Sequence of chain 1.B:
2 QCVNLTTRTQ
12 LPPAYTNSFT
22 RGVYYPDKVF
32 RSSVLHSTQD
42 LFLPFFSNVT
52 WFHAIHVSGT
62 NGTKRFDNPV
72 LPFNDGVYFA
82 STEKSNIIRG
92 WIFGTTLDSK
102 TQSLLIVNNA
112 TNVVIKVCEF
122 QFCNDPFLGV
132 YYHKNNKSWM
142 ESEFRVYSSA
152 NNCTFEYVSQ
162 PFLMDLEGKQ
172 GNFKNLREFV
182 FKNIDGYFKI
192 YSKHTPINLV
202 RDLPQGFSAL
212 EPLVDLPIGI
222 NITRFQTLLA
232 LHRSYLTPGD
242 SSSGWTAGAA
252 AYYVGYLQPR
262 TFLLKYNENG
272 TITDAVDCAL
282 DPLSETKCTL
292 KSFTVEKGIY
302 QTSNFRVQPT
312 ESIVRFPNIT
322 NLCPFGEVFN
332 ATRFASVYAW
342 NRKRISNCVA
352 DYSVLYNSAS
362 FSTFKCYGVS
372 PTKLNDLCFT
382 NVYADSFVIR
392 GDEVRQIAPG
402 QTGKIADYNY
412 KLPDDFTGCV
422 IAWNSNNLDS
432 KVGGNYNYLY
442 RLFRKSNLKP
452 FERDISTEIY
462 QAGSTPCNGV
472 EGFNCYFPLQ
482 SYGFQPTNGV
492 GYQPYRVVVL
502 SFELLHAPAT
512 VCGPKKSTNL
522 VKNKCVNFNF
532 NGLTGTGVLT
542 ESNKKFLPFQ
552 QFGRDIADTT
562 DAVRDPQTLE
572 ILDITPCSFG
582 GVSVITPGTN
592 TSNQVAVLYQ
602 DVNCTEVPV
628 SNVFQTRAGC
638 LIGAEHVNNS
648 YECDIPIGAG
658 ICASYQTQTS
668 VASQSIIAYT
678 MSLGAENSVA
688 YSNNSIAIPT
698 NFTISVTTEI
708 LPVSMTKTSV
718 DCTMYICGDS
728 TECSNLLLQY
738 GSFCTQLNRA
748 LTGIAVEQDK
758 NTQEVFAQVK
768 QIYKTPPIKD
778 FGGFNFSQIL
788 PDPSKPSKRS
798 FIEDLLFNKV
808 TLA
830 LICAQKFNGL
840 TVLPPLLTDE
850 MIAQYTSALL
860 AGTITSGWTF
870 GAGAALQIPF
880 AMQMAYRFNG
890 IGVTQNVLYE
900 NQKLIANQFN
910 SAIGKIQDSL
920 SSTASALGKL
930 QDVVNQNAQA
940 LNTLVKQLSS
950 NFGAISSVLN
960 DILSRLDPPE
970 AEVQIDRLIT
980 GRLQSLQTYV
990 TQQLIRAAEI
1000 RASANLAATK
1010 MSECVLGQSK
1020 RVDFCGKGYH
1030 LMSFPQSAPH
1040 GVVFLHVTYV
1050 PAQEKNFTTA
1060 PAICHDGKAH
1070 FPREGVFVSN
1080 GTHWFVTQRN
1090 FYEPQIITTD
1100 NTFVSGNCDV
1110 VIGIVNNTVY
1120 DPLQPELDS

Binding-site contacts:
Ligand atom C8 contacts residue ASN645 of chain 1.B at 4.3 Å.
Ligand atom O5 contacts residue ASN645 of chain 1.B at 2.4 Å (h-bond).
Ligand atom C2 contacts residue ASN645 of chain 1.B at 2.4 Å.
Ligand atom C1 contacts residue ASN645 of chain 1.B at 1.4 Å.
Ligand atom C4 contacts residue ASN645 of chain 1.B at 4.2 Å.
Ligand atom C3 contacts residue ASN645 of chain 1.B at 3.8 Å.
Ligand atom C7 contacts residue ASN645 of chain 1.B at 3.0 Å.
Ligand atom O7 contacts residue ASN645 of chain 1.B at 2.8 Å (h-bond).
Ligand atom N2 contacts residue ASN645 of chain 1.B at 2.9 Å (h-bond).
Ligand atom C5 contacts residue ASN645 of chain 1.B at 3.7 Å.

A protein and the small-molecule ligand that binds it are described below.
Small molecule (SMILES): CC(=O)N[C@@H]1[C@@H](O)[C@H](O)[C@@H](CO)O[C@H]1O